Binding-site contacts:
Ligand atom C8 contacts residue TRP23 of chain 1.A at 3.3 Å (hydrophobic).
Ligand atom C2 contacts residue ASN42 of chain 1.A at 2.5 Å.
Ligand atom C2 contacts residue SER24 of chain 1.A at 3.7 Å.
Ligand atom C7 contacts residue ARG25 of chain 1.A at 4.3 Å.
Ligand atom C6 contacts residue ASN42 of chain 1.A at 4.1 Å.
Ligand atom N2 contacts residue ASN42 of chain 1.A at 3.0 Å (h-bond).
Ligand atom N2 contacts residue SER24 of chain 1.A at 2.9 Å (h-bond).
Ligand atom C4 contacts residue ASN42 of chain 1.A at 4.2 Å.
Ligand atom C1 contacts residue ARG25 of chain 1.A at 4.3 Å.
Ligand atom N2 contacts residue ARG25 of chain 1.A at 4.2 Å.
Ligand atom O5 contacts residue ASN42 of chain 1.A at 2.2 Å (h-bond).
Ligand atom C7 contacts residue ASN42 of chain 1.A at 3.5 Å.
Ligand atom C8 contacts residue VAL75 of chain 1.A at 4.3 Å (hydrophobic).
Ligand atom C3 contacts residue SER24 of chain 1.A at 3.9 Å.
Ligand atom C3 contacts residue ASN42 of chain 1.A at 3.8 Å.
Ligand atom C1 contacts residue SER24 of chain 1.A at 3.7 Å.
Ligand atom O7 contacts residue ASN42 of chain 1.A at 3.7 Å.
Ligand atom C5 contacts residue ASN42 of chain 1.A at 3.5 Å.
Ligand atom O7 contacts residue ARG25 of chain 1.A at 4.0 Å.
Ligand atom C1 contacts residue ASN42 of chain 1.A at 1.4 Å.
Ligand atom C8 contacts residue ARG25 of chain 1.A at 4.2 Å.
Ligand atom C8 contacts residue SER24 of chain 1.A at 3.8 Å.
Ligand atom C7 contacts residue SER24 of chain 1.A at 3.8 Å.

Sequence of chain 1.A:
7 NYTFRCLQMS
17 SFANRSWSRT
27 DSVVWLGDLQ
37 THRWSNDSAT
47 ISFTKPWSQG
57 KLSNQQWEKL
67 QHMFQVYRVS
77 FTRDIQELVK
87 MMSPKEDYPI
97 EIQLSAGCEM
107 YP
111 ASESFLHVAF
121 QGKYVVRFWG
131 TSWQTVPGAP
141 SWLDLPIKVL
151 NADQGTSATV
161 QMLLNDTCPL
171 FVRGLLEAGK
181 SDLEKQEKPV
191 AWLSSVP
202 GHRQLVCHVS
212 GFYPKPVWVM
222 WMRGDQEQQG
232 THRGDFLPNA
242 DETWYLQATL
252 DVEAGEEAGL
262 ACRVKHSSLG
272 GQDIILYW

The small molecule below binds the protein below.
Small molecule (SMILES): CC(=O)N[C@H]1[C@H](O[C@H]2[C@H](O)[C@@H](NC(C)=O)CO[C@@H]2CO)O[C@H](CO)[C@@H](O)[C@@H]1O